Sequence of chain 1.A:
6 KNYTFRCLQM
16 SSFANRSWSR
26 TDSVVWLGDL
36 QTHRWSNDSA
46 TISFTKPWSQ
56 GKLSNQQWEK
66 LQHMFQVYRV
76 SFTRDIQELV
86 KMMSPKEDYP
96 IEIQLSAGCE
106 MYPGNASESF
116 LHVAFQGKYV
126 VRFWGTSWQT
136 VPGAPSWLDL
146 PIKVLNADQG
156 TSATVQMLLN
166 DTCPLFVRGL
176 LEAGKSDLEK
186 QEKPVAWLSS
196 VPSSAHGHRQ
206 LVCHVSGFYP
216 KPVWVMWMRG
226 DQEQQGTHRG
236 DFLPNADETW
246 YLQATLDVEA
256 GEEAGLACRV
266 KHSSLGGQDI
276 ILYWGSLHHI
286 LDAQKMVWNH

Binding-site contacts:
Ligand atom C7 contacts residue GLN161 of chain 1.A at 3.7 Å.
Ligand atom C8 contacts residue GLN161 of chain 1.A at 3.7 Å.
Ligand atom C8 contacts residue ASN165 of chain 1.A at 4.4 Å.
Ligand atom C7 contacts residue ASN165 of chain 1.A at 3.3 Å.
Ligand atom O4 contacts residue THR131 of chain 1.A at 3.5 Å.
Ligand atom C1 contacts residue GLY130 of chain 1.A at 4.2 Å.
Ligand atom C2 contacts residue ASN165 of chain 1.A at 2.2 Å.
Ligand atom O4 contacts residue GLN161 of chain 1.A at 4.4 Å.
Ligand atom O6 contacts residue GLY130 of chain 1.A at 4.0 Å.
Ligand atom C5 contacts residue GLY130 of chain 1.A at 4.2 Å.
Ligand atom C5 contacts residue ASN165 of chain 1.A at 3.6 Å.
Ligand atom C1 contacts residue THR131 of chain 1.A at 3.8 Å.
Ligand atom C2 contacts residue GLN161 of chain 1.A at 3.7 Å.
Ligand atom C1 contacts residue ASN165 of chain 1.A at 1.4 Å.
Ligand atom C3 contacts residue ASN165 of chain 1.A at 3.7 Å.
Ligand atom N2 contacts residue ASN165 of chain 1.A at 2.7 Å (h-bond).
Ligand atom C4 contacts residue ASN165 of chain 1.A at 4.2 Å.
Ligand atom C1 contacts residue GLN161 of chain 1.A at 4.3 Å.
Ligand atom C6 contacts residue GLY130 of chain 1.A at 4.5 Å.
Ligand atom O5 contacts residue GLY130 of chain 1.A at 4.0 Å.
Ligand atom O3 contacts residue GLN161 of chain 1.A at 4.2 Å.
Ligand atom O4 contacts residue GLY130 of chain 1.A at 3.8 Å.
Ligand atom O7 contacts residue ASN165 of chain 1.A at 3.4 Å (h-bond).
Ligand atom O5 contacts residue ASN165 of chain 1.A at 2.4 Å (h-bond).
Ligand atom C3 contacts residue GLN161 of chain 1.A at 3.5 Å.
Ligand atom N2 contacts residue GLN161 of chain 1.A at 2.9 Å (h-bond).
Ligand atom N2 contacts residue THR131 of chain 1.A at 4.0 Å.

This protein binds this small molecule.
Small molecule (SMILES): CC(=O)N[C@H]1[C@H](O[C@H]2[C@H](O)[C@@H](NC(C)=O)CO[C@@H]2CO)O[C@H](CO)[C@@H](O)[C@@H]1O